Sequence of chain 1.B:
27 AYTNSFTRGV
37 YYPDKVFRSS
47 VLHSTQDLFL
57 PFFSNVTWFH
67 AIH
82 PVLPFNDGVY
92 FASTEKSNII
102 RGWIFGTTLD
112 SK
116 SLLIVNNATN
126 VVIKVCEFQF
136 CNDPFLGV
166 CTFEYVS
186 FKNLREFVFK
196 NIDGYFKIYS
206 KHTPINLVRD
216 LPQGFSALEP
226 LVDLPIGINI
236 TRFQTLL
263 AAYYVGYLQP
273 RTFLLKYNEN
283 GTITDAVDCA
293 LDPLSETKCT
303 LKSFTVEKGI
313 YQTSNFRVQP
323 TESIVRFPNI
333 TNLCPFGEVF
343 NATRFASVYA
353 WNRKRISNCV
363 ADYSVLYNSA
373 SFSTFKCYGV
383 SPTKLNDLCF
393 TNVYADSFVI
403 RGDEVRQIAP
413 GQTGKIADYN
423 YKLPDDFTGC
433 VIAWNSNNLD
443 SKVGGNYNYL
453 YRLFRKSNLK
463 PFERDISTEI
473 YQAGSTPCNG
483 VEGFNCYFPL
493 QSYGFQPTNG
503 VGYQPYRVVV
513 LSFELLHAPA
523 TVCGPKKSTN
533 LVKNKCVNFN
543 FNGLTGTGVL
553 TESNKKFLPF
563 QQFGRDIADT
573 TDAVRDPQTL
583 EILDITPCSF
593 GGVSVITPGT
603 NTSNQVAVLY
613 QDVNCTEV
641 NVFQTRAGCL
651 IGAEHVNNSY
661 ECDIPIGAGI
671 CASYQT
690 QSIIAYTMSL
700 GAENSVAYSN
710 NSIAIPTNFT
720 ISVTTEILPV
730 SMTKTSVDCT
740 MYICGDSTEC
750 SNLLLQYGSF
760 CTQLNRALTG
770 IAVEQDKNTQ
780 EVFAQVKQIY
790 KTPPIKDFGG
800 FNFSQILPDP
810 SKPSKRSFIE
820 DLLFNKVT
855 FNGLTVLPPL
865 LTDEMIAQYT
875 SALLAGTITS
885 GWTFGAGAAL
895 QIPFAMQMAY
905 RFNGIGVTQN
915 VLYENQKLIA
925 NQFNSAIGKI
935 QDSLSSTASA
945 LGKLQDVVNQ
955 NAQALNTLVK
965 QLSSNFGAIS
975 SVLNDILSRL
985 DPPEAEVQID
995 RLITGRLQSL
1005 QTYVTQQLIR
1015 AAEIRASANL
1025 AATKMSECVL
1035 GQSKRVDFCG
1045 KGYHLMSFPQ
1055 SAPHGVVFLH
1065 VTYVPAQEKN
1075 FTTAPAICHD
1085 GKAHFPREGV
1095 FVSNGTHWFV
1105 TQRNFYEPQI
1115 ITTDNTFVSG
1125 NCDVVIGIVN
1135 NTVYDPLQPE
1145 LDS

The protein below binds the small molecule below.
Small molecule (SMILES): CC(=O)N[C@H]1[C@H](O[C@H]2[C@H](O)[C@@H](NC(C)=O)CO[C@@H]2CO)O[C@H](CO)[C@@H](O)[C@@H]1O

Binding-site contacts:
Ligand atom C3 contacts residue HIS1101 of chain 1.B at 4.4 Å.
Ligand atom C1 contacts residue ASN1098 of chain 1.B at 1.4 Å.
Ligand atom C8 contacts residue ASN1098 of chain 1.B at 3.6 Å.
Ligand atom N2 contacts residue THR1100 of chain 1.B at 3.3 Å (h-bond).
Ligand atom C6 contacts residue PHE1103 of chain 1.B at 3.7 Å (hydrophobic).
Ligand atom C3 contacts residue THR1100 of chain 1.B at 3.6 Å.
Ligand atom N2 contacts residue ASN1098 of chain 1.B at 2.9 Å (h-bond).
Ligand atom C6 contacts residue HIS1101 of chain 1.B at 4.2 Å.
Ligand atom C1 contacts residue THR1100 of chain 1.B at 3.3 Å.
Ligand atom C7 contacts residue THR1100 of chain 1.B at 4.4 Å.
Ligand atom C7 contacts residue HIS1101 of chain 1.B at 3.8 Å.
Ligand atom C4 contacts residue ASN1098 of chain 1.B at 4.2 Å.
Ligand atom C2 contacts residue ASN1098 of chain 1.B at 2.4 Å.
Ligand atom O6 contacts residue PHE1103 of chain 1.B at 3.8 Å.
Ligand atom C5 contacts residue HIS1101 of chain 1.B at 3.6 Å.
Ligand atom C1 contacts residue HIS1101 of chain 1.B at 4.3 Å.
Ligand atom O7 contacts residue HIS1101 of chain 1.B at 4.4 Å.
Ligand atom O5 contacts residue HIS1101 of chain 1.B at 4.3 Å.
Ligand atom O5 contacts residue PHE1103 of chain 1.B at 3.9 Å.
Ligand atom C3 contacts residue ASN1098 of chain 1.B at 3.8 Å.
Ligand atom N2 contacts residue HIS1101 of chain 1.B at 4.0 Å.
Ligand atom C7 contacts residue ASN1098 of chain 1.B at 3.2 Å.
Ligand atom C5 contacts residue ASN1098 of chain 1.B at 3.7 Å.
Ligand atom C5 contacts residue PHE1103 of chain 1.B at 4.3 Å (hydrophobic).
Ligand atom C2 contacts residue THR1100 of chain 1.B at 3.5 Å.
Ligand atom O4 contacts residue HIS1101 of chain 1.B at 3.8 Å.
Ligand atom O7 contacts residue ASN1098 of chain 1.B at 3.2 Å (h-bond).
Ligand atom O5 contacts residue ASN1098 of chain 1.B at 2.4 Å (h-bond).
Ligand atom C4 contacts residue THR1100 of chain 1.B at 4.4 Å.
Ligand atom C8 contacts residue THR1100 of chain 1.B at 4.1 Å.
Ligand atom C4 contacts residue HIS1101 of chain 1.B at 4.2 Å.
Ligand atom O5 contacts residue THR1100 of chain 1.B at 4.2 Å.
Ligand atom C5 contacts residue THR1100 of chain 1.B at 4.2 Å.
Ligand atom C8 contacts residue HIS1101 of chain 1.B at 3.4 Å.